Binding-site contacts:
Ligand atom DN61 contacts residue ASP198 of chain 1.A at 3.4 Å.
Ligand atom DN62 contacts residue ASP198 of chain 1.A at 2.1 Å.
Ligand atom C5 contacts residue GLY80 of chain 1.A at 3.5 Å.
Ligand atom C5 contacts residue PHE153 of chain 1.A at 3.2 Å (hydrophobic).
Ligand atom N7 contacts residue ALA79 of chain 1.A at 3.6 Å.
Ligand atom N3 contacts residue MET174 of chain 1.A at 3.5 Å.
Ligand atom DN62 contacts residue ALA200 of chain 1.A at 3.0 Å.
Ligand atom C6 contacts residue VAL154 of chain 1.A at 3.0 Å (hydrophobic).
Ligand atom N6 contacts residue ALA200 of chain 1.A at 3.5 Å.
Ligand atom N6 contacts residue ASP198 of chain 1.A at 3.0 Å (salt-bridge).
Ligand atom N1 contacts residue VAL172 of chain 1.A at 3.7 Å.
Ligand atom C2 contacts residue GLN152 of chain 1.A at 3.7 Å.
Ligand atom DN62 contacts residue VAL154 of chain 1.A at 3.2 Å.
Ligand atom C8 contacts residue ASP198 of chain 1.A at 3.4 Å.
Ligand atom C2 contacts residue VAL154 of chain 1.A at 2.5 Å (hydrophobic).
Ligand atom C5 contacts residue VAL172 of chain 1.A at 3.8 Å (hydrophobic).
Ligand atom N7 contacts residue GLY80 of chain 1.A at 3.3 Å (h-bond).
Ligand atom N7 contacts residue SER197 of chain 1.A at 3.5 Å.
Ligand atom C8 contacts residue SER197 of chain 1.A at 3.5 Å.
Ligand atom C4 contacts residue VAL172 of chain 1.A at 3.5 Å (hydrophobic).
Ligand atom C8 contacts residue ALA79 of chain 1.A at 3.4 Å (hydrophobic).
Ligand atom DN61 contacts residue VAL154 of chain 1.A at 2.0 Å.
Ligand atom DN9 contacts residue VAL78 of chain 1.A at 3.6 Å.
Ligand atom N3 contacts residue GLU173 of chain 1.A at 3.4 Å.
Ligand atom N9 contacts residue 2WP1 of chain 1.B at 3.3 Å.
Ligand atom N1 contacts residue PHE153 of chain 1.A at 3.6 Å.
Ligand atom C2 contacts residue PHE153 of chain 1.A at 3.6 Å (hydrophobic).
Ligand atom N6 contacts residue PHE153 of chain 1.A at 3.8 Å.
Ligand atom N6 contacts residue VAL154 of chain 1.A at 2.8 Å (h-bond).
Ligand atom C6 contacts residue PHE153 of chain 1.A at 3.6 Å (hydrophobic).
Ligand atom N3 contacts residue PHE153 of chain 1.A at 3.8 Å.
Ligand atom DN61 contacts residue ALA200 of chain 1.A at 3.1 Å.
Ligand atom C4 contacts residue PHE153 of chain 1.A at 3.5 Å (hydrophobic).
Ligand atom DN9 contacts residue 2WP1 of chain 1.B at 2.6 Å.
Ligand atom N3 contacts residue VAL172 of chain 1.A at 3.7 Å.
Ligand atom C8 contacts residue GLY80 of chain 1.A at 3.5 Å.
Ligand atom DN62 contacts residue PHE153 of chain 1.A at 3.7 Å.
Ligand atom N1 contacts residue VAL154 of chain 1.A at 1.9 Å.
Ligand atom N7 contacts residue ASP198 of chain 1.A at 2.7 Å (salt-bridge).
Ligand atom N7 contacts residue PHE153 of chain 1.A at 3.5 Å.

A small-molecule ligand and the protein it binds are described below.
Small molecule (SMILES): Nc1ncnc2[nH]cnc12

Sequence of chain 1.A:
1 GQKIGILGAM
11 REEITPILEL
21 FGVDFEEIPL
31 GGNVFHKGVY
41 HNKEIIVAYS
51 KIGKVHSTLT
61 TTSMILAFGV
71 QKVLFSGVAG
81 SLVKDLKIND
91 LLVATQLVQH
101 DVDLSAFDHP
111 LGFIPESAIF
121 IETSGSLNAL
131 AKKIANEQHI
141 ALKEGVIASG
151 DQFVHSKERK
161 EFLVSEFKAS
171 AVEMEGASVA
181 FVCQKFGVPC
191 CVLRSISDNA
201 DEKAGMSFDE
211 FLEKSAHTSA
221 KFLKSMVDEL